Sequence of chain 1.C:
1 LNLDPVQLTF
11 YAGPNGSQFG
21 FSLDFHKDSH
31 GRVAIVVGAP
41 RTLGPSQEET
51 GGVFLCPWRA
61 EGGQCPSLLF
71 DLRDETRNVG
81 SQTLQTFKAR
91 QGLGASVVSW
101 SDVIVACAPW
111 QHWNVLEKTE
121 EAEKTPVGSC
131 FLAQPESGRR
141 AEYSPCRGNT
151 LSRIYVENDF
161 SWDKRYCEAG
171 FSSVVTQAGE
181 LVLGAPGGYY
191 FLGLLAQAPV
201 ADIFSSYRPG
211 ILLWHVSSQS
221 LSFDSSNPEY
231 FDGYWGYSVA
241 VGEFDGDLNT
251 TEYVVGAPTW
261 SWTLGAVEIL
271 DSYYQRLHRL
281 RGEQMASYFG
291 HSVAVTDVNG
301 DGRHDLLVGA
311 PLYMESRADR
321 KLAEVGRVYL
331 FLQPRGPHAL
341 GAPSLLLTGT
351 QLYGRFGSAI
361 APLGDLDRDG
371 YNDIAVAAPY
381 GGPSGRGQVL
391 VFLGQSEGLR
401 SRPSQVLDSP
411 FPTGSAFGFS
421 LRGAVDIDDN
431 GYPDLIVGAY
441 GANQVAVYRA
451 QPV

The small molecule below binds the protein below.
Small molecule (SMILES): CC(=O)N[C@H]1[C@H](O[C@H]2[C@H](O)[C@@H](NC(C)=O)CO[C@@H]2CO)O[C@H](CO)[C@@H](O[C@@H]2O[C@H](CO)[C@@H](O)[C@H](O[C@H]3O[C@H](CO)[C@@H](O)[C@H](O)[C@@H]3O)[C@@H]2O)[C@@H]1O

Sequence of chain 1.D:
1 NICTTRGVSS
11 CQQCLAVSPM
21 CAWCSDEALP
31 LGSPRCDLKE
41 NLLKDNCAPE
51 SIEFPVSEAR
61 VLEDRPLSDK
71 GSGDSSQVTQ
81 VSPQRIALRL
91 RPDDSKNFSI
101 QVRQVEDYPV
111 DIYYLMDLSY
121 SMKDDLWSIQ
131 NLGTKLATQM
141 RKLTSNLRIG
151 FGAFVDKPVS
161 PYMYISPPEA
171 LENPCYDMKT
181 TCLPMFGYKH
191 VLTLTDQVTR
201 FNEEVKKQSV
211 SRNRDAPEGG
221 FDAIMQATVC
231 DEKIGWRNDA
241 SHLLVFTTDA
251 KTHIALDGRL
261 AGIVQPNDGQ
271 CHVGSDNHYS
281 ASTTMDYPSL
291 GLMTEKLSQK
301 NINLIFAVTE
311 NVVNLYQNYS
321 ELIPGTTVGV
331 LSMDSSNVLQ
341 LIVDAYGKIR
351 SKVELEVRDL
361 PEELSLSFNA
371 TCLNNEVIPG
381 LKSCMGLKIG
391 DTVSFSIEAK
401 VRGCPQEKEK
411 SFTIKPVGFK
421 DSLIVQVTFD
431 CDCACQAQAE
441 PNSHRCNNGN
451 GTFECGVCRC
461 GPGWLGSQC

Binding-site contacts:
Ligand atom C5 contacts residue ASN318 of chain 1.D at 3.4 Å.
Ligand atom O6 contacts residue ARG281 of chain 1.C at 3.5 Å.
Ligand atom C8 contacts residue ASN314 of chain 1.D at 4.2 Å.
Ligand atom O7 contacts residue SER261 of chain 1.C at 4.5 Å.
Ligand atom C6 contacts residue ASN318 of chain 1.D at 4.3 Å.
Ligand atom C7 contacts residue ASN318 of chain 1.D at 3.5 Å.
Ligand atom C7 contacts residue ASN314 of chain 1.D at 4.5 Å.
Ligand atom O7 contacts residue ASN318 of chain 1.D at 3.5 Å (h-bond).
Ligand atom C1 contacts residue ASN318 of chain 1.D at 1.4 Å.
Ligand atom C6 contacts residue ARG281 of chain 1.C at 3.8 Å.
Ligand atom N2 contacts residue ASN318 of chain 1.D at 3.1 Å (h-bond).
Ligand atom C6 contacts residue ARG281 of chain 1.C at 4.1 Å.
Ligand atom O7 contacts residue MET285 of chain 1.C at 3.7 Å.
Ligand atom C8 contacts residue LEU315 of chain 1.D at 4.0 Å (hydrophobic).
Ligand atom C8 contacts residue TRP262 of chain 1.C at 4.1 Å (hydrophobic).
Ligand atom C1 contacts residue ASN314 of chain 1.D at 4.0 Å.
Ligand atom C3 contacts residue ASN318 of chain 1.D at 3.7 Å.
Ligand atom N2 contacts residue ASN314 of chain 1.D at 4.0 Å.
Ligand atom C4 contacts residue ASN318 of chain 1.D at 3.9 Å.
Ligand atom O5 contacts residue ASN318 of chain 1.D at 2.0 Å (h-bond).
Ligand atom O7 contacts residue TRP262 of chain 1.C at 4.3 Å.
Ligand atom C2 contacts residue ASN318 of chain 1.D at 2.4 Å.